Binding-site contacts:
Ligand atom C2 contacts residue LEU11 of chain 1.J at 4.2 Å (hydrophobic).
Ligand atom C4 contacts residue LEU11 of chain 1.J at 3.7 Å (hydrophobic).
Ligand atom C7 contacts residue ILE10 of chain 1.I at 3.3 Å (hydrophobic).
Ligand atom C2 contacts residue CYS11 of chain 1.I at 3.8 Å (hydrophobic).
Ligand atom C4 contacts residue CYS6 of chain 1.I at 3.2 Å (hydrophobic).
Ligand atom C7 contacts residue SER9 of chain 1.I at 3.5 Å.
Ligand atom C6 contacts residue HIS5 of chain 1.F at 3.7 Å.
Ligand atom C1 contacts residue HIS5 of chain 1.F at 3.8 Å.
Ligand atom C3 contacts residue CYS6 of chain 1.I at 3.3 Å (hydrophobic).
Ligand atom C3 contacts residue LEU11 of chain 1.J at 4.0 Å (hydrophobic).
Ligand atom O1 contacts residue LEU16 of chain 1.I at 3.5 Å.
Ligand atom C5 contacts residue CYS6 of chain 1.I at 4.5 Å (hydrophobic).
Ligand atom O1 contacts residue HIS5 of chain 1.F at 3.9 Å.
Ligand atom O1 contacts residue LEU17 of chain 1.D at 3.0 Å.
Ligand atom C5 contacts residue LEU11 of chain 1.J at 3.6 Å (hydrophobic).
Ligand atom C1 contacts residue LEU16 of chain 1.I at 4.2 Å (hydrophobic).
Ligand atom C7 contacts residue CYS11 of chain 1.I at 2.8 Å (hydrophobic).
Ligand atom C7 contacts residue CYS6 of chain 1.I at 2.6 Å (hydrophobic).
Ligand atom C1 contacts residue LEU17 of chain 1.D at 4.3 Å (hydrophobic).
Ligand atom C1 contacts residue LEU11 of chain 1.J at 4.2 Å (hydrophobic).
Ligand atom C4 contacts residue CYS7 of chain 1.J at 4.2 Å (hydrophobic).
Ligand atom C3 contacts residue CYS11 of chain 1.I at 4.0 Å (hydrophobic).
Ligand atom C4 contacts residue VAL2 of chain 1.F at 4.4 Å (hydrophobic).
Ligand atom O1 contacts residue ALA14 of chain 1.J at 3.8 Å.
Ligand atom C2 contacts residue HIS5 of chain 1.F at 4.5 Å.
Ligand atom C5 contacts residue HIS10 of chain 1.J at 4.5 Å.
Ligand atom C5 contacts residue CYS7 of chain 1.J at 4.3 Å (hydrophobic).
Ligand atom C5 contacts residue HIS5 of chain 1.F at 4.1 Å.
Ligand atom C2 contacts residue LEU16 of chain 1.I at 4.2 Å (hydrophobic).
Ligand atom C6 contacts residue LEU11 of chain 1.J at 3.8 Å (hydrophobic).

Sequence of chain 1.J:
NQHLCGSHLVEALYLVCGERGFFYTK

A protein and the small-molecule ligand that binds it are described below.
Small molecule (SMILES): Cc1cccc(O)c1

Sequence of chain 1.F:
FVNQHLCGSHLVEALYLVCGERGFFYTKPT

Sequence of chain 1.I:
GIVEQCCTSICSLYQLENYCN

Sequence of chain 1.D:
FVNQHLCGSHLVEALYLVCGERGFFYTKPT